Sequence of chain 2.A:
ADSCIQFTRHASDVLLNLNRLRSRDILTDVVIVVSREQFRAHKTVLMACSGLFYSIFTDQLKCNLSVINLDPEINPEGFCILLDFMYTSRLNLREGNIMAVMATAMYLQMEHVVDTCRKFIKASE

Sequence of chain 1.A:
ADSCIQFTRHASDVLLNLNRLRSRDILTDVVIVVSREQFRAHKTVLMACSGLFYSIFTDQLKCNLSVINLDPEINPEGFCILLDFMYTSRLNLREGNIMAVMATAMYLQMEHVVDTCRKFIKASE

The protein below binds the small molecule below.
Small molecule (SMILES): Cn1c(=O)ccc2cc(Nc3ccnc(Cl)c3C#N)ccc21

Binding-site contacts:
Ligand atom N3 contacts residue MET50 of chain 2.A at 2.7 Å (h-bond).
Ligand atom C13 contacts residue CYS52 of chain 2.A at 3.8 Å (hydrophobic).
Ligand atom C15 contacts residue MET50 of chain 2.A at 3.0 Å (hydrophobic).
Ligand atom C contacts residue TYR57 of chain 2.A at 3.5 Å (hydrophobic).
Ligand atom N1 contacts residue MET50 of chain 2.A at 2.9 Å (h-bond).
Ligand atom C14 contacts residue CYS52 of chain 2.A at 3.2 Å (hydrophobic).
Ligand atom C12 contacts residue MET113 of chain 2.A at 3.9 Å (hydrophobic).
Ligand atom C1 contacts residue TYR57 of chain 2.A at 3.4 Å (hydrophobic).
Ligand atom C8 contacts residue GLN112 of chain 2.A at 3.8 Å.
Ligand atom N1 contacts residue ASN20 of chain 1.A at 3.8 Å.
Ligand atom N3 contacts residue TYR57 of chain 2.A at 3.5 Å.
Ligand atom N2 contacts residue GLN112 of chain 2.A at 3.1 Å (h-bond).
Ligand atom C15 contacts residue ASN20 of chain 1.A at 3.7 Å.
Ligand atom O contacts residue GLN112 of chain 2.A at 3.2 Å (h-bond).
Ligand atom C12 contacts residue GLU114 of chain 2.A at 3.6 Å.
Ligand atom CL contacts residue ARG23 of chain 1.A at 3.4 Å.
Ligand atom CL contacts residue TYR57 of chain 2.A at 3.6 Å.
Ligand atom C2 contacts residue MET50 of chain 2.A at 3.8 Å (hydrophobic).
Ligand atom CL contacts residue LEU24 of chain 1.A at 3.6 Å.
Ligand atom C11 contacts residue GLN112 of chain 2.A at 3.5 Å.
Ligand atom C8 contacts residue GLY54 of chain 2.A at 3.6 Å.
Ligand atom O contacts residue GLU114 of chain 2.A at 2.7 Å (salt-bridge).
Ligand atom C6 contacts residue ALA51 of chain 2.A at 3.7 Å (hydrophobic).
Ligand atom C contacts residue ASN20 of chain 1.A at 3.8 Å.
Ligand atom N3 contacts residue LEU24 of chain 1.A at 3.6 Å.
Ligand atom C15 contacts residue TYR57 of chain 2.A at 3.2 Å (hydrophobic).
Ligand atom C6 contacts residue SER53 of chain 2.A at 3.7 Å.
Ligand atom N3 contacts residue ALA51 of chain 2.A at 3.2 Å (h-bond).
Ligand atom C1 contacts residue ASN20 of chain 1.A at 3.8 Å.
Ligand atom C13 contacts residue MET113 of chain 2.A at 3.8 Å (hydrophobic).
Ligand atom CL contacts residue ASN20 of chain 1.A at 3.5 Å.
Ligand atom C1 contacts residue MET50 of chain 2.A at 3.9 Å (hydrophobic).
Ligand atom C9 contacts residue GLY54 of chain 2.A at 3.4 Å.
Ligand atom C15 contacts residue ALA51 of chain 2.A at 3.8 Å (hydrophobic).
Ligand atom C10 contacts residue GLY54 of chain 2.A at 3.7 Å.
Ligand atom C12 contacts residue GLN112 of chain 2.A at 3.0 Å.
Ligand atom C5 contacts residue MET50 of chain 2.A at 3.7 Å (hydrophobic).
Ligand atom C13 contacts residue GLN112 of chain 2.A at 3.6 Å.
Ligand atom O contacts residue MET113 of chain 2.A at 3.6 Å.
Ligand atom C6 contacts residue CYS52 of chain 2.A at 3.7 Å (hydrophobic).